Binding-site contacts:
Ligand atom O7 contacts residue ASN12 of chain 19.D at 3.6 Å.
Ligand atom C5 contacts residue ASN12 of chain 19.D at 4.1 Å.
Ligand atom C1 contacts residue ASN12 of chain 19.D at 2.2 Å.
Ligand atom C7 contacts residue ASN12 of chain 19.D at 3.9 Å.
Ligand atom N2 contacts residue ASN12 of chain 19.D at 3.8 Å.
Ligand atom C2 contacts residue ASN12 of chain 19.D at 3.3 Å.
Ligand atom O5 contacts residue ASN12 of chain 19.D at 2.7 Å (h-bond).

Sequence of chain 19.D:
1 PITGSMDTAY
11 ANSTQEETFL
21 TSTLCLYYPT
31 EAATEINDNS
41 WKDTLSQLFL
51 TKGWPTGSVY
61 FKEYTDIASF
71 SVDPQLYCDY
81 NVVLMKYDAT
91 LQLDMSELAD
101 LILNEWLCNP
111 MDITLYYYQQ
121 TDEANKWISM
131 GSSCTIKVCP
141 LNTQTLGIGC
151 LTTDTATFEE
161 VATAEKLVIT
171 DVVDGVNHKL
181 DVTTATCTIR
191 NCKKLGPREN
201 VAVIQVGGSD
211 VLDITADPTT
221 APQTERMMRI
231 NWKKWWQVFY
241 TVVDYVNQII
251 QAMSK

The small molecule below binds the protein below.
Small molecule (SMILES): CC(=O)N[C@H]1[C@H](O[C@H]2[C@H](O)[C@@H](NC(C)=O)CO[C@@H]2CO)O[C@H](CO)[C@@H](O)[C@@H]1O